Sequence of chain 2.C:
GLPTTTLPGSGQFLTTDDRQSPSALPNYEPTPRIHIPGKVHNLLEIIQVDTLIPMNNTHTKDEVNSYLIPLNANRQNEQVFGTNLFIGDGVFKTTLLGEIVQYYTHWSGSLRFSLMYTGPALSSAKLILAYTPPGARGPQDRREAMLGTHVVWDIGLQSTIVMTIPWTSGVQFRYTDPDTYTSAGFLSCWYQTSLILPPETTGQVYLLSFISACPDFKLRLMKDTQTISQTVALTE

A protein and the small-molecule ligand that binds it are described below.
Small molecule (SMILES): Cc1cc(CCCCCCCOc2ccc(C3=N[C@@H](C)CO3)cc2)on1

Sequence of chain 2.A:
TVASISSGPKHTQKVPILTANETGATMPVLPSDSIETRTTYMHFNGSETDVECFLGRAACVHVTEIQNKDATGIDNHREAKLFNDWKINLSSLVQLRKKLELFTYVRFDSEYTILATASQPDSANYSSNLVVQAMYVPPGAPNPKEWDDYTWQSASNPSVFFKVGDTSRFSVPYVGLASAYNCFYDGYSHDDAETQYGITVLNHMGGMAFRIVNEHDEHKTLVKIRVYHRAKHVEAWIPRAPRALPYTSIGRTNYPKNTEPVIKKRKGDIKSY

Binding-site contacts:
Ligand atom C31 contacts residue ALA150 of chain 2.A at 3.5 Å (hydrophobic).
Ligand atom C1B contacts residue MET221 of chain 2.A at 3.8 Å (hydrophobic).
Ligand atom N2 contacts residue ALA24 of chain 2.C at 3.4 Å.
Ligand atom C4 contacts residue MET224 of chain 2.A at 3.8 Å (hydrophobic).
Ligand atom C31 contacts residue SER175 of chain 2.A at 3.6 Å.
Ligand atom N3A contacts residue ASN219 of chain 2.A at 3.0 Å (h-bond).
Ligand atom C7C contacts residue TYR197 of chain 2.A at 3.8 Å (hydrophobic).
Ligand atom C3B contacts residue MET221 of chain 2.A at 3.8 Å (hydrophobic).
Ligand atom C3C contacts residue TYR128 of chain 2.A at 3.9 Å (hydrophobic).
Ligand atom C2B contacts residue MET221 of chain 2.A at 3.5 Å (hydrophobic).
Ligand atom O1 contacts residue ALA24 of chain 2.C at 3.6 Å.
Ligand atom C5C contacts residue ILE104 of chain 2.A at 3.8 Å (hydrophobic).
Ligand atom O1B contacts residue TYR128 of chain 2.A at 3.9 Å.
Ligand atom O1B contacts residue MET221 of chain 2.A at 3.4 Å.
Ligand atom C5 contacts residue TYR152 of chain 2.A at 3.8 Å (hydrophobic).
Ligand atom C6B contacts residue LEU106 of chain 2.A at 3.9 Å (hydrophobic).
Ligand atom C7C contacts residue TYR128 of chain 2.A at 3.6 Å (hydrophobic).
Ligand atom C3C contacts residue VAL188 of chain 2.A at 3.3 Å (hydrophobic).
Ligand atom C31 contacts residue PRO174 of chain 2.A at 3.4 Å (hydrophobic).
Ligand atom O1 contacts residue PHE186 of chain 2.A at 3.5 Å.
Ligand atom C4A contacts residue ASN219 of chain 2.A at 3.5 Å.
Ligand atom C31 contacts residue VAL176 of chain 2.A at 3.3 Å (hydrophobic).
Ligand atom C6C contacts residue MET221 of chain 2.A at 3.7 Å (hydrophobic).
Ligand atom C5B contacts residue TYR197 of chain 2.A at 3.7 Å (hydrophobic).
Ligand atom C4 contacts residue PHE186 of chain 2.A at 3.6 Å (hydrophobic).
Ligand atom C5 contacts residue PHE186 of chain 2.A at 3.5 Å (hydrophobic).
Ligand atom C5C contacts residue TYR128 of chain 2.A at 3.5 Å (hydrophobic).
Ligand atom CM1 contacts residue SER107 of chain 2.A at 3.9 Å.
Ligand atom C3 contacts residue PRO174 of chain 2.A at 3.8 Å (hydrophobic).
Ligand atom C6B contacts residue TYR197 of chain 2.A at 3.6 Å (hydrophobic).
Ligand atom C4 contacts residue TYR152 of chain 2.A at 3.9 Å (hydrophobic).
Ligand atom C3 contacts residue PHE186 of chain 2.A at 3.8 Å (hydrophobic).
Ligand atom O1 contacts residue VAL188 of chain 2.A at 3.8 Å.
Ligand atom C5B contacts residue LEU106 of chain 2.A at 3.5 Å (hydrophobic).
Ligand atom C4C contacts residue TYR152 of chain 2.A at 3.8 Å (hydrophobic).
Ligand atom O1 contacts residue TYR152 of chain 2.A at 3.9 Å.
Ligand atom C6C contacts residue VAL191 of chain 2.A at 3.2 Å (hydrophobic).
Ligand atom C4B contacts residue LEU106 of chain 2.A at 3.7 Å (hydrophobic).
Ligand atom C2C contacts residue VAL188 of chain 2.A at 3.2 Å (hydrophobic).
Ligand atom N2 contacts residue PHE186 of chain 2.A at 3.7 Å.